Sequence of chain 1.A:
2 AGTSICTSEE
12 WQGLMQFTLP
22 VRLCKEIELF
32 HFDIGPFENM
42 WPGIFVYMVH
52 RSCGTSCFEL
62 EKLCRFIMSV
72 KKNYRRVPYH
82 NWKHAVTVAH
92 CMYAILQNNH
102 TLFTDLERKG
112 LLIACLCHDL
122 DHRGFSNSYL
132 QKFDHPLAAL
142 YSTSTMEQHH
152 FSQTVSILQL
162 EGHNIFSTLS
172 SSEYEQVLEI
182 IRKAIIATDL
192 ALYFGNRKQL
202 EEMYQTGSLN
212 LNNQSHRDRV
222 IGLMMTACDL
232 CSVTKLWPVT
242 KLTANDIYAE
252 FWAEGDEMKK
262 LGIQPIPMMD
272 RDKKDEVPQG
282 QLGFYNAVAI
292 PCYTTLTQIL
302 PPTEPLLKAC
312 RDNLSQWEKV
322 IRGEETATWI

Binding-site contacts:
Ligand atom C11 contacts residue ILE248 of chain 1.A at 4.0 Å (hydrophobic).
Ligand atom C11 contacts residue GLN282 of chain 1.A at 3.6 Å.
Ligand atom C8 contacts residue SER233 of chain 1.A at 4.1 Å.
Ligand atom C2 contacts residue PHE285 of chain 1.A at 3.5 Å (hydrophobic).
Ligand atom C8 contacts residue TYR80 of chain 1.A at 4.3 Å (hydrophobic).
Ligand atom O1 contacts residue PHE285 of chain 1.A at 3.4 Å.
Ligand atom C10 contacts residue VAL234 of chain 1.A at 3.5 Å (hydrophobic).
Ligand atom C12 contacts residue ILE248 of chain 1.A at 4.4 Å (hydrophobic).
Ligand atom C7 contacts residue LEU231 of chain 1.A at 4.1 Å (hydrophobic).
Ligand atom C10 contacts residue PHE285 of chain 1.A at 4.0 Å (hydrophobic).
Ligand atom C7 contacts residue PHE285 of chain 1.A at 4.1 Å (hydrophobic).
Ligand atom C2 contacts residue GLN282 of chain 1.A at 3.5 Å.
Ligand atom C3 contacts residue PHE252 of chain 1.A at 3.8 Å (hydrophobic).
Ligand atom O1 contacts residue TYR249 of chain 1.A at 4.3 Å.
Ligand atom C12 contacts residue PHE285 of chain 1.A at 3.6 Å (hydrophobic).
Ligand atom N5 contacts residue PHE252 of chain 1.A at 4.2 Å.
Ligand atom C10 contacts residue ILE248 of chain 1.A at 3.5 Å (hydrophobic).
Ligand atom C11 contacts residue VAL234 of chain 1.A at 4.4 Å (hydrophobic).
Ligand atom CL9 contacts residue LEU231 of chain 1.A at 3.8 Å.
Ligand atom C11 contacts residue PHE285 of chain 1.A at 3.6 Å (hydrophobic).
Ligand atom C4 contacts residue PHE252 of chain 1.A at 3.5 Å (hydrophobic).
Ligand atom C7 contacts residue TYR80 of chain 1.A at 4.4 Å (hydrophobic).
Ligand atom CL9 contacts residue VAL234 of chain 1.A at 4.0 Å.
Ligand atom C10 contacts residue SER233 of chain 1.A at 4.4 Å.
Ligand atom C3 contacts residue PHE285 of chain 1.A at 3.5 Å (hydrophobic).
Ligand atom C8 contacts residue VAL234 of chain 1.A at 4.1 Å (hydrophobic).
Ligand atom N5 contacts residue PHE285 of chain 1.A at 3.8 Å.
Ligand atom C8 contacts residue PHE285 of chain 1.A at 4.2 Å (hydrophobic).
Ligand atom C6 contacts residue PHE285 of chain 1.A at 3.6 Å (hydrophobic).
Ligand atom CL9 contacts residue TYR80 of chain 1.A at 3.3 Å.
Ligand atom CL9 contacts residue ILE248 of chain 1.A at 3.8 Å.
Ligand atom C4 contacts residue PHE285 of chain 1.A at 3.6 Å (hydrophobic).
Ligand atom CL9 contacts residue SER233 of chain 1.A at 2.8 Å.
Ligand atom C3 contacts residue MET269 of chain 1.A at 4.0 Å (hydrophobic).
Ligand atom O1 contacts residue GLN282 of chain 1.A at 2.4 Å (h-bond).
Ligand atom C8 contacts residue ILE248 of chain 1.A at 3.4 Å (hydrophobic).
Ligand atom C10 contacts residue GLN282 of chain 1.A at 4.2 Å.
Ligand atom C6 contacts residue ILE248 of chain 1.A at 4.3 Å (hydrophobic).
Ligand atom C7 contacts residue ILE248 of chain 1.A at 3.8 Å (hydrophobic).
Ligand atom C12 contacts residue GLN282 of chain 1.A at 4.1 Å.

This protein binds this small molecule.
Small molecule (SMILES): Oc1ccnc2cc(Cl)ccc12